Sequence of chain 1.A:
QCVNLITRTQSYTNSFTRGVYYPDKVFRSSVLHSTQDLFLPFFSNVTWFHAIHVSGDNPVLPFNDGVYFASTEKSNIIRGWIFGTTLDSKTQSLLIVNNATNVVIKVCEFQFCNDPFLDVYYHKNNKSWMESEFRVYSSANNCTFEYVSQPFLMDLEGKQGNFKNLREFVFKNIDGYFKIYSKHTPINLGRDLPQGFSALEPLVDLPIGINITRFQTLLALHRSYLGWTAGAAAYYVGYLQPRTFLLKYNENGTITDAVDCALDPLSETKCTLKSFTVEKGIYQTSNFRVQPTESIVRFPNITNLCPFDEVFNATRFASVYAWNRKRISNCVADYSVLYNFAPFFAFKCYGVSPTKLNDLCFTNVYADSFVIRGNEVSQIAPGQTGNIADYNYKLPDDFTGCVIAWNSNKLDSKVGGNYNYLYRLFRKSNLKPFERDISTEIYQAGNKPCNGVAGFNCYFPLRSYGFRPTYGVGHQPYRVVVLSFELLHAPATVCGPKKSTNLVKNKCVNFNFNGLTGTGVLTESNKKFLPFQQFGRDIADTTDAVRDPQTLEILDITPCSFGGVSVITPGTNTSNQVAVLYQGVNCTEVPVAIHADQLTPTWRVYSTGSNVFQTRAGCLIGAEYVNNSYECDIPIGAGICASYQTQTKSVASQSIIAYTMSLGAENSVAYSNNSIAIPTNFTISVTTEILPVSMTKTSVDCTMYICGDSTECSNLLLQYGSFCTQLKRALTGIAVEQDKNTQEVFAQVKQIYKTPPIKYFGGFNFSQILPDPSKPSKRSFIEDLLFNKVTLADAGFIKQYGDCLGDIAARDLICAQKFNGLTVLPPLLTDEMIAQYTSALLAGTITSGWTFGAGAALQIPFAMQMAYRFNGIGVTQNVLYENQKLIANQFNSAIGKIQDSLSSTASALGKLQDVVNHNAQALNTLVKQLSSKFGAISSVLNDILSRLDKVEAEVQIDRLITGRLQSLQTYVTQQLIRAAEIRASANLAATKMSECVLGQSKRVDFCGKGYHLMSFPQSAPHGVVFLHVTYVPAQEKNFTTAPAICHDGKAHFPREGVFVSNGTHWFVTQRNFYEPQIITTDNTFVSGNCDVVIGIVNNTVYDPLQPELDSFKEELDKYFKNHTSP

Binding-site contacts:
Ligand atom C1 contacts residue HIS1098 of chain 1.A at 3.8 Å.
Ligand atom C1 contacts residue ASN1095 of chain 1.A at 1.4 Å.
Ligand atom O7 contacts residue HIS1098 of chain 1.A at 3.0 Å (h-bond).
Ligand atom O7 contacts residue ASN1095 of chain 1.A at 3.5 Å (h-bond).
Ligand atom C7 contacts residue THR1097 of chain 1.A at 3.9 Å.
Ligand atom C2 contacts residue THR1097 of chain 1.A at 3.6 Å.
Ligand atom C5 contacts residue ASN1095 of chain 1.A at 3.7 Å.
Ligand atom C8 contacts residue THR1097 of chain 1.A at 3.9 Å.
Ligand atom N2 contacts residue THR1097 of chain 1.A at 2.9 Å (h-bond).
Ligand atom C1 contacts residue THR1097 of chain 1.A at 3.6 Å.
Ligand atom C3 contacts residue THR1097 of chain 1.A at 3.8 Å.
Ligand atom O6 contacts residue PHE1100 of chain 1.A at 4.5 Å.
Ligand atom C7 contacts residue ASN1095 of chain 1.A at 3.4 Å.
Ligand atom C2 contacts residue HIS1098 of chain 1.A at 4.2 Å.
Ligand atom C5 contacts residue PHE1100 of chain 1.A at 4.0 Å (hydrophobic).
Ligand atom C3 contacts residue ASN1095 of chain 1.A at 3.8 Å.
Ligand atom O4 contacts residue HIS1098 of chain 1.A at 3.6 Å.
Ligand atom O5 contacts residue HIS1098 of chain 1.A at 4.1 Å.
Ligand atom C6 contacts residue PHE1100 of chain 1.A at 3.8 Å (hydrophobic).
Ligand atom O5 contacts residue ASN1095 of chain 1.A at 2.3 Å (h-bond).
Ligand atom C7 contacts residue HIS1098 of chain 1.A at 3.4 Å.
Ligand atom C4 contacts residue ASN1095 of chain 1.A at 4.2 Å.
Ligand atom C8 contacts residue ASN1095 of chain 1.A at 3.8 Å.
Ligand atom C1 contacts residue PHE1100 of chain 1.A at 4.4 Å (hydrophobic).
Ligand atom N2 contacts residue ASN1095 of chain 1.A at 3.0 Å (h-bond).
Ligand atom O5 contacts residue PHE1100 of chain 1.A at 3.5 Å.
Ligand atom C2 contacts residue ASN1095 of chain 1.A at 2.5 Å.
Ligand atom N2 contacts residue HIS1098 of chain 1.A at 4.2 Å.
Ligand atom C8 contacts residue HIS1098 of chain 1.A at 3.8 Å.
Ligand atom C5 contacts residue HIS1098 of chain 1.A at 3.8 Å.
Ligand atom C3 contacts residue HIS1098 of chain 1.A at 3.7 Å.
Ligand atom C4 contacts residue HIS1098 of chain 1.A at 4.1 Å.

This small molecule binds to this protein.
Small molecule (SMILES): CC(=O)N[C@H]1[C@H](O[C@H]2[C@H](O)[C@@H](NC(C)=O)CO[C@@H]2CO)O[C@H](CO)[C@@H](O[C@H]2O[C@H](CO)[C@@H](O)[C@H](O)[C@@H]2O)[C@@H]1O